Binding-site contacts:
Ligand atom O30 contacts residue LEU160 of chain 1.B at 3.4 Å.
Ligand atom O30 contacts residue ASP157 of chain 1.B at 3.3 Å (salt-bridge).
Ligand atom C31 contacts residue LEU160 of chain 1.B at 3.5 Å (hydrophobic).
Ligand atom N25 contacts residue LEU94 of chain 1.B at 3.7 Å.
Ligand atom N14 contacts residue ILE21 of chain 1.B at 3.8 Å.
Ligand atom C2 contacts residue VAL29 of chain 1.B at 3.8 Å (hydrophobic).
Ligand atom C31 contacts residue SER161 of chain 1.B at 3.5 Å.
Ligand atom F18 contacts residue ASP157 of chain 1.B at 3.3 Å.
Ligand atom C21 contacts residue CYS95 of chain 1.B at 3.4 Å (hydrophobic).
Ligand atom O29 contacts residue GLY156 of chain 1.B at 3.2 Å.
Ligand atom C19 contacts residue GLY98 of chain 1.B at 3.7 Å.
Ligand atom F16 contacts residue GLU93 of chain 1.B at 3.5 Å.
Ligand atom C12 contacts residue LEU146 of chain 1.B at 3.5 Å (hydrophobic).
Ligand atom F16 contacts residue MET92 of chain 1.B at 3.2 Å.
Ligand atom O29 contacts residue LEU146 of chain 1.B at 3.4 Å.
Ligand atom C11 contacts residue LEU146 of chain 1.B at 3.7 Å (hydrophobic).
Ligand atom C11 contacts residue CYS95 of chain 1.B at 3.8 Å (hydrophobic).
Ligand atom C19 contacts residue ILE21 of chain 1.B at 3.8 Å (hydrophobic).
Ligand atom C11 contacts residue ALA45 of chain 1.B at 3.6 Å (hydrophobic).
Ligand atom C9 contacts residue CYS95 of chain 1.B at 3.7 Å (hydrophobic).
Ligand atom C3 contacts residue VAL29 of chain 1.B at 3.8 Å (hydrophobic).
Ligand atom C22 contacts residue CYS95 of chain 1.B at 3.5 Å (hydrophobic).
Ligand atom N10 contacts residue LEU94 of chain 1.B at 3.7 Å.
Ligand atom N10 contacts residue CYS95 of chain 1.B at 2.9 Å (h-bond).
Ligand atom C3 contacts residue GLU23 of chain 1.B at 3.4 Å.
Ligand atom C31 contacts residue ASP157 of chain 1.B at 3.6 Å.
Ligand atom C11 contacts residue GLU93 of chain 1.B at 3.3 Å.
Ligand atom C21 contacts residue GLY98 of chain 1.B at 3.7 Å.
Ligand atom C20 contacts residue GLY98 of chain 1.B at 3.6 Å.
Ligand atom F18 contacts residue LEU146 of chain 1.B at 3.5 Å.
Ligand atom C31 contacts residue ASN144 of chain 1.B at 3.5 Å.
Ligand atom C13 contacts residue LEU146 of chain 1.B at 3.7 Å (hydrophobic).
Ligand atom C24 contacts residue ARG19 of chain 1.B at 3.4 Å.
Ligand atom C4 contacts residue GLU23 of chain 1.B at 3.6 Å.
Ligand atom F18 contacts residue VAL77 of chain 1.B at 3.7 Å.
Ligand atom C27 contacts residue LEU146 of chain 1.B at 3.6 Å (hydrophobic).
Ligand atom F17 contacts residue LEU160 of chain 1.B at 3.3 Å.
Ligand atom N5 contacts residue LEU160 of chain 1.B at 3.6 Å.
Ligand atom N25 contacts residue CYS95 of chain 1.B at 2.8 Å (h-bond).
Ligand atom C12 contacts residue ALA45 of chain 1.B at 3.7 Å (hydrophobic).

The protein below binds the small molecule below.
Small molecule (SMILES): CN(c1ncccc1/C=N/c1nc(Nc2ccccc2)ncc1C(F)(F)F)S(C)(=O)=O

Sequence of chain 1.B:
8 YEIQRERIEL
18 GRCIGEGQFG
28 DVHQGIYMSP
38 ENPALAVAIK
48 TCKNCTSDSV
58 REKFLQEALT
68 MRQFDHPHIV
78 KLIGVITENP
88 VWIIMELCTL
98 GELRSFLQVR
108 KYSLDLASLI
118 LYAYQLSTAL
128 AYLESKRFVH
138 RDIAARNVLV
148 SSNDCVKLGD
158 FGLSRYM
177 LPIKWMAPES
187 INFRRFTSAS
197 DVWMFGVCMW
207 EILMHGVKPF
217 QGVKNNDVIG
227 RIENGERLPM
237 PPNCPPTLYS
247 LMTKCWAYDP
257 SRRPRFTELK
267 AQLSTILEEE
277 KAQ